Binding-site contacts:
Ligand atom C5 contacts residue GLN174 of chain 1.A at 3.8 Å.
Ligand atom N3 contacts residue SER177 of chain 1.A at 3.6 Å (h-bond).
Ligand atom N4 contacts residue SO41 of chain 1.C at 2.9 Å (h-bond).
Ligand atom C9 contacts residue HIS40 of chain 1.A at 3.4 Å.
Ligand atom N1 contacts residue ASP171 of chain 1.A at 2.9 Å (salt-bridge).
Ligand atom C3 contacts residue GLY196 of chain 1.A at 3.5 Å.
Ligand atom N2 contacts residue GLY204 of chain 1.A at 3.6 Å.
Ligand atom C6 contacts residue CYS173 of chain 1.A at 3.9 Å (hydrophobic).
Ligand atom C6 contacts residue SER177 of chain 1.A at 3.8 Å.
Ligand atom C4 contacts residue GLY194 of chain 1.A at 3.8 Å.
Ligand atom O1 contacts residue SER192 of chain 1.A at 3.8 Å.
Ligand atom C8 contacts residue SER192 of chain 1.A at 3.8 Å.
Ligand atom N1 contacts residue GLY196 of chain 1.A at 2.9 Å (h-bond).
Ligand atom C8 contacts residue SO41 of chain 1.C at 3.6 Å.
Ligand atom C2 contacts residue GLY194 of chain 1.A at 3.9 Å.
Ligand atom N2 contacts residue SER172 of chain 1.A at 2.7 Å (h-bond).
Ligand atom N1 contacts residue GLY194 of chain 1.A at 3.9 Å.
Ligand atom C3 contacts residue TRP193 of chain 1.A at 3.8 Å (hydrophobic).
Ligand atom N1 contacts residue SER172 of chain 1.A at 3.6 Å.
Ligand atom N3 contacts residue SO41 of chain 1.C at 3.0 Å (h-bond).
Ligand atom C13 contacts residue HIS40 of chain 1.A at 3.9 Å.
Ligand atom C5 contacts residue SO41 of chain 1.C at 3.8 Å.
Ligand atom C4 contacts residue GLN174 of chain 1.A at 3.1 Å.
Ligand atom C1 contacts residue GLY196 of chain 1.A at 3.9 Å.
Ligand atom C10 contacts residue HIS40 of chain 1.A at 3.6 Å.
Ligand atom N4 contacts residue HIS40 of chain 1.A at 3.4 Å (h-bond).
Ligand atom C14 contacts residue HIS40 of chain 1.A at 3.7 Å.
Ligand atom C1 contacts residue TRP193 of chain 1.A at 3.9 Å (hydrophobic).
Ligand atom C10 contacts residue SO41 of chain 1.C at 3.4 Å.
Ligand atom C3 contacts residue GLY194 of chain 1.A at 3.5 Å.
Ligand atom C11 contacts residue HIS40 of chain 1.A at 3.9 Å.
Ligand atom N1 contacts residue CYS197 of chain 1.A at 3.9 Å.
Ligand atom C1 contacts residue ASP171 of chain 1.A at 3.6 Å.
Ligand atom C1 contacts residue SER172 of chain 1.A at 3.3 Å.
Ligand atom O1 contacts residue TRP193 of chain 1.A at 3.6 Å.
Ligand atom C13 contacts residue LEU81 of chain 1.A at 3.7 Å (hydrophobic).
Ligand atom N2 contacts residue ASP171 of chain 1.A at 2.9 Å (salt-bridge).
Ligand atom C2 contacts residue TRP193 of chain 1.A at 3.8 Å (hydrophobic).
Ligand atom C3 contacts residue GLN174 of chain 1.A at 3.7 Å.
Ligand atom C9 contacts residue SO41 of chain 1.C at 3.5 Å.

A protein and the small-molecule ligand that binds it are described below.
Small molecule (SMILES): [H]/N=C(/N)c1ccc(NC(=O)Nc2ccc(Cl)cc2)cc1

Sequence of chain 1.A:
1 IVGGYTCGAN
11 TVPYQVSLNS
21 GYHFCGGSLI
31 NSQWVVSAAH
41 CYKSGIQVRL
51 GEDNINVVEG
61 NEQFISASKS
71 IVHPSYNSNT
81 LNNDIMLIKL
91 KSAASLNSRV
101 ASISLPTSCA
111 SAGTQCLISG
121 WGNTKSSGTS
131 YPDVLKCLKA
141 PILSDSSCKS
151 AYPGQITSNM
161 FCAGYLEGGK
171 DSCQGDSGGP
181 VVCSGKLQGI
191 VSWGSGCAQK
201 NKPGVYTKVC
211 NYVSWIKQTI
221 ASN